Sequence of chain 1.E:
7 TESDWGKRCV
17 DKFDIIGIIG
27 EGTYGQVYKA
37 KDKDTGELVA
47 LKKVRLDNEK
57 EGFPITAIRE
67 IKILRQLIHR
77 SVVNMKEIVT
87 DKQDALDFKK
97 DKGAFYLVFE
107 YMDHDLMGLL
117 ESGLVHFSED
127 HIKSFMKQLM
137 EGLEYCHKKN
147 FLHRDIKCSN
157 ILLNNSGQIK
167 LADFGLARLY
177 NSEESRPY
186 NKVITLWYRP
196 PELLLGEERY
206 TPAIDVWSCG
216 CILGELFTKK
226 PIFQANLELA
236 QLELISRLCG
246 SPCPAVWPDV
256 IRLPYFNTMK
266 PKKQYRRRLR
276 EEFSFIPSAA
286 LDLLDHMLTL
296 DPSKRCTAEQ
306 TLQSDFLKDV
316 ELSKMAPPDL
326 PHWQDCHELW

Sequence of chain 1.D:
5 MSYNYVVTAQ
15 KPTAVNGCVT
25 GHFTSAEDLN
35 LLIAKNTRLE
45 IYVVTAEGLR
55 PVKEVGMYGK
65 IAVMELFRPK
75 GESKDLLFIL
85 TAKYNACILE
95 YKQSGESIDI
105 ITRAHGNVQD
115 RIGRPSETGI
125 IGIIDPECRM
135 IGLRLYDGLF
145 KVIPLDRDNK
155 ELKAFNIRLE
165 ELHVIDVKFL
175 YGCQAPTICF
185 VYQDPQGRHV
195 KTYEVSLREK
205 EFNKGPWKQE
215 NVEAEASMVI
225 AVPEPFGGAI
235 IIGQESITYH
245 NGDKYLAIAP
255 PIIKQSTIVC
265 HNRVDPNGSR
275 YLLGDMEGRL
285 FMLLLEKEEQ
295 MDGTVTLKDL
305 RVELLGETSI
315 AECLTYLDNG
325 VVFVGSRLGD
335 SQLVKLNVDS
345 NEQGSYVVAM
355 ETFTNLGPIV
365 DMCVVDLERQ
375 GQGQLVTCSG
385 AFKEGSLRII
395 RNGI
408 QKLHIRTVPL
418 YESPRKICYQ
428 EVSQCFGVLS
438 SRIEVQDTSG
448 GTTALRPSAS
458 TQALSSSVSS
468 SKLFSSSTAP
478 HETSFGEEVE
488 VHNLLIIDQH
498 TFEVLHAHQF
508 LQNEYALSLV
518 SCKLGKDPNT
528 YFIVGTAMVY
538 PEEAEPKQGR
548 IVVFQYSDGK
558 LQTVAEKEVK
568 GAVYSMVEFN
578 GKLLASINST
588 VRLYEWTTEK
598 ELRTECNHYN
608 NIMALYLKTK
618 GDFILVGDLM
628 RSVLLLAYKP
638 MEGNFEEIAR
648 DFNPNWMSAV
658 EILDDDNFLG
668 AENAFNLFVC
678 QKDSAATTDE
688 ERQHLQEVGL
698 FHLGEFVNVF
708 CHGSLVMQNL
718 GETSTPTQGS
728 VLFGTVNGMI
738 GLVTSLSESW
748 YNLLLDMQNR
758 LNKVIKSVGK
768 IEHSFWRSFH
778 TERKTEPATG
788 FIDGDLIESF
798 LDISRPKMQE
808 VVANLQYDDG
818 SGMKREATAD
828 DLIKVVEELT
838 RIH

Binding-site contacts:
Ligand atom C20 contacts residue ASN607 of chain 1.D at 4.0 Å.
Ligand atom C16 contacts residue TYR107 of chain 1.E at 3.9 Å (hydrophobic).
Ligand atom N4 contacts residue MET108 of chain 1.E at 3.3 Å (h-bond).
Ligand atom N1 contacts residue MET108 of chain 1.E at 2.8 Å (h-bond).
Ligand atom C3 contacts residue TYR107 of chain 1.E at 3.8 Å (hydrophobic).
Ligand atom C18 contacts residue ILE25 of chain 1.E at 3.7 Å (hydrophobic).
Ligand atom C6 contacts residue LEU158 of chain 1.E at 3.8 Å (hydrophobic).
Ligand atom O1 contacts residue SER155 of chain 1.E at 2.9 Å (h-bond).
Ligand atom C4 contacts residue LEU158 of chain 1.E at 3.9 Å (hydrophobic).
Ligand atom C9 contacts residue PHE105 of chain 1.E at 3.8 Å (hydrophobic).
Ligand atom C8 contacts residue MET108 of chain 1.E at 3.9 Å (hydrophobic).
Ligand atom C11 contacts residue LYS48 of chain 1.E at 3.8 Å.
Ligand atom N6 contacts residue ILE25 of chain 1.E at 4.0 Å.
Ligand atom C10 contacts residue VAL33 of chain 1.E at 3.9 Å (hydrophobic).
Ligand atom C8 contacts residue LEU158 of chain 1.E at 3.7 Å (hydrophobic).
Ligand atom C3 contacts residue ASP109 of chain 1.E at 3.7 Å.
Ligand atom C2 contacts residue ASP109 of chain 1.E at 3.5 Å.
Ligand atom C8 contacts residue GLU106 of chain 1.E at 3.3 Å.
Ligand atom N4 contacts residue LEU158 of chain 1.E at 3.6 Å.
Ligand atom N5 contacts residue LEU158 of chain 1.E at 3.8 Å.
Ligand atom O1 contacts residue ASP111 of chain 1.E at 3.9 Å.
Ligand atom C5 contacts residue ILE25 of chain 1.E at 3.9 Å (hydrophobic).
Ligand atom C19 contacts residue ASN607 of chain 1.D at 3.8 Å.
Ligand atom C1 contacts residue ASP111 of chain 1.E at 3.9 Å.
Ligand atom C10 contacts residue PHE105 of chain 1.E at 3.6 Å (hydrophobic).
Ligand atom C10 contacts residue ALA46 of chain 1.E at 3.6 Å (hydrophobic).
Ligand atom C10 contacts residue LYS48 of chain 1.E at 3.8 Å.
Ligand atom C4 contacts residue MET108 of chain 1.E at 4.0 Å (hydrophobic).
Ligand atom C15 contacts residue LYS48 of chain 1.E at 3.8 Å.
Ligand atom N4 contacts residue GLU106 of chain 1.E at 3.9 Å.
Ligand atom C11 contacts residue ALA168 of chain 1.E at 3.8 Å (hydrophobic).
Ligand atom C15 contacts residue ASP169 of chain 1.E at 3.9 Å.
Ligand atom C3 contacts residue MET108 of chain 1.E at 3.2 Å (hydrophobic).
Ligand atom C2 contacts residue ARG628 of chain 1.D at 3.5 Å.
Ligand atom C7 contacts residue LEU158 of chain 1.E at 3.7 Å (hydrophobic).
Ligand atom C1 contacts residue ASP109 of chain 1.E at 3.8 Å.
Ligand atom N2 contacts residue ILE25 of chain 1.E at 3.6 Å.
Ligand atom C17 contacts residue ARG628 of chain 1.D at 3.9 Å.
Ligand atom C13 contacts residue SER155 of chain 1.E at 3.2 Å.
Ligand atom C13 contacts residue LEU158 of chain 1.E at 4.0 Å (hydrophobic).

This small molecule binds to this protein.
Small molecule (SMILES): CCCCCCCCNc1nc(N[C@H](CC)CO)nc2c1ncn2C(C)C